Sequence of chain 51.B:
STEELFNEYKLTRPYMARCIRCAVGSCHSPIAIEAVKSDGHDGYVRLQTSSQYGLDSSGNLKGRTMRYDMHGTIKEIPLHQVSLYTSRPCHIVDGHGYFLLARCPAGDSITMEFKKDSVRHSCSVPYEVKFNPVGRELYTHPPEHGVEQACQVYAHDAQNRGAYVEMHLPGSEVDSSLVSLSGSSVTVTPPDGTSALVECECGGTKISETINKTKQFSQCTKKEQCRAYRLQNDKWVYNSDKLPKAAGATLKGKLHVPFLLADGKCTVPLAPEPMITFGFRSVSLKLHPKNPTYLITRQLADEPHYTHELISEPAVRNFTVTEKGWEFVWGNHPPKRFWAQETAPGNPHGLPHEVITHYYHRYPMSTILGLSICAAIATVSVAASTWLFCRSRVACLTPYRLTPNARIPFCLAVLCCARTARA

Binding-site contacts:
Ligand atom N2 contacts residue ASN212 of chain 51.B at 2.9 Å (h-bond).
Ligand atom O5 contacts residue ASN212 of chain 51.B at 2.4 Å (h-bond).
Ligand atom C1 contacts residue ILE211 of chain 51.B at 4.1 Å (hydrophobic).
Ligand atom C3 contacts residue ASN212 of chain 51.B at 3.8 Å.
Ligand atom C7 contacts residue ASN212 of chain 51.B at 3.9 Å.
Ligand atom O6 contacts residue ASN212 of chain 51.B at 4.4 Å.
Ligand atom C5 contacts residue ASN212 of chain 51.B at 3.7 Å.
Ligand atom O7 contacts residue ASN212 of chain 51.B at 4.5 Å.
Ligand atom C2 contacts residue ASN212 of chain 51.B at 2.5 Å.
Ligand atom N2 contacts residue ILE211 of chain 51.B at 4.0 Å.
Ligand atom C1 contacts residue ASN212 of chain 51.B at 1.4 Å.
Ligand atom C4 contacts residue ASN212 of chain 51.B at 4.2 Å.

A small-molecule ligand and the protein it binds are described below.
Small molecule (SMILES): CC(=O)N[C@@H]1[C@@H](O)[C@H](O)[C@@H](CO)O[C@H]1O